Binding-site contacts:
Ligand atom C19 contacts residue TYR45 of chain 1.W at 4.2 Å (hydrophobic).
Ligand atom C7 contacts residue DMU1 of chain 1.TE at 4.2 Å.
Ligand atom C1 contacts residue DMU1 of chain 1.TE at 3.8 Å.
Ligand atom O49 contacts residue DMU1 of chain 1.TE at 3.3 Å (h-bond).
Ligand atom C2 contacts residue DMU1 of chain 1.TE at 3.8 Å.
Ligand atom O3 contacts residue DMU1 of chain 1.TE at 2.8 Å (h-bond).
Ligand atom C34 contacts residue GLY42 of chain 1.W at 4.0 Å.
Ligand atom C5 contacts residue DMU1 of chain 1.TE at 3.9 Å.
Ligand atom C28 contacts residue TYR45 of chain 1.W at 4.0 Å (hydrophobic).
Ligand atom C34 contacts residue GLY41 of chain 1.W at 3.8 Å.
Ligand atom O2 contacts residue PHE35 of chain 1.P at 4.0 Å.
Ligand atom O16 contacts residue TYR45 of chain 1.W at 4.2 Å.
Ligand atom C40 contacts residue GLY41 of chain 1.W at 3.8 Å.
Ligand atom O5 contacts residue TYR45 of chain 1.W at 3.9 Å.
Ligand atom C8 contacts residue ASN36 of chain 1.P at 3.7 Å.
Ligand atom C31 contacts residue ILE43 of chain 1.P at 3.6 Å (hydrophobic).
Ligand atom O2 contacts residue ASN36 of chain 1.P at 3.7 Å.
Ligand atom O7 contacts residue DMU1 of chain 1.TE at 3.5 Å (h-bond).
Ligand atom C11 contacts residue ASN36 of chain 1.P at 3.4 Å.
Ligand atom C40 contacts residue THR37 of chain 1.W at 3.8 Å.
Ligand atom O6 contacts residue ASN36 of chain 1.P at 3.4 Å (h-bond).
Ligand atom C57 contacts residue THR39 of chain 1.P at 4.1 Å.
Ligand atom C37 contacts residue ILE43 of chain 1.P at 4.2 Å (hydrophobic).
Ligand atom C37 contacts residue GLY42 of chain 1.W at 3.9 Å.
Ligand atom C6 contacts residue DMU1 of chain 1.TE at 3.9 Å.
Ligand atom C3 contacts residue DMU1 of chain 1.TE at 4.2 Å.
Ligand atom O61 contacts residue MET31 of chain 1.P at 3.8 Å.
Ligand atom C4 contacts residue DMU1 of chain 1.TE at 3.9 Å.
Ligand atom C9 contacts residue ASN36 of chain 1.P at 3.1 Å.
Ligand atom C57 contacts residue SER37 of chain 1.P at 3.0 Å.
Ligand atom C22 contacts residue TYR45 of chain 1.W at 3.9 Å (hydrophobic).
Ligand atom C18 contacts residue TYR45 of chain 1.W at 3.4 Å (hydrophobic).
Ligand atom O61 contacts residue TYR45 of chain 1.W at 3.4 Å (h-bond).
Ligand atom C40 contacts residue GLY42 of chain 1.W at 4.1 Å.
Ligand atom C6 contacts residue TYR45 of chain 1.W at 3.9 Å (hydrophobic).
Ligand atom O2 contacts residue DMU1 of chain 1.TE at 3.5 Å (h-bond).
Ligand atom O61 contacts residue SER37 of chain 1.P at 2.4 Å (h-bond).
Ligand atom C37 contacts residue GLY41 of chain 1.W at 4.0 Å.
Ligand atom C40 contacts residue LEU38 of chain 1.W at 4.1 Å (hydrophobic).
Ligand atom O61 contacts residue THR39 of chain 1.P at 3.4 Å (h-bond).

Sequence of chain 1.P:
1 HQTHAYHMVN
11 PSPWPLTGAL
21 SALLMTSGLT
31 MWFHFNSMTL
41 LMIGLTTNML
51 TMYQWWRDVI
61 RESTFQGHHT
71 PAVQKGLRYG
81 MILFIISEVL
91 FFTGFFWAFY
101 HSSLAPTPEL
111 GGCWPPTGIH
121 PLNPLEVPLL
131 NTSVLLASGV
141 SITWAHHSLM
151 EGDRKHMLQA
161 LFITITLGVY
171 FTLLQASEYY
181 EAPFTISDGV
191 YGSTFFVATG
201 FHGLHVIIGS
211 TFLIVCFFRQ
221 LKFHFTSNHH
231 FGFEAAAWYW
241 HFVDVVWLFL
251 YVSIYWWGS

Sequence of chain 1.W:
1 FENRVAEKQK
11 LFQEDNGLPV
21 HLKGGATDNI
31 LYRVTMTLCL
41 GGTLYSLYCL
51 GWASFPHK

The protein below binds the small molecule below.
Small molecule (SMILES): CCCCCCCCCCO[C@@H]1O[C@H](CO)[C@@H](O[C@H]2O[C@H](CO)[C@@H](O)[C@H](O)[C@H]2O)[C@H](O)[C@H]1O